Sequence of chain 1.A:
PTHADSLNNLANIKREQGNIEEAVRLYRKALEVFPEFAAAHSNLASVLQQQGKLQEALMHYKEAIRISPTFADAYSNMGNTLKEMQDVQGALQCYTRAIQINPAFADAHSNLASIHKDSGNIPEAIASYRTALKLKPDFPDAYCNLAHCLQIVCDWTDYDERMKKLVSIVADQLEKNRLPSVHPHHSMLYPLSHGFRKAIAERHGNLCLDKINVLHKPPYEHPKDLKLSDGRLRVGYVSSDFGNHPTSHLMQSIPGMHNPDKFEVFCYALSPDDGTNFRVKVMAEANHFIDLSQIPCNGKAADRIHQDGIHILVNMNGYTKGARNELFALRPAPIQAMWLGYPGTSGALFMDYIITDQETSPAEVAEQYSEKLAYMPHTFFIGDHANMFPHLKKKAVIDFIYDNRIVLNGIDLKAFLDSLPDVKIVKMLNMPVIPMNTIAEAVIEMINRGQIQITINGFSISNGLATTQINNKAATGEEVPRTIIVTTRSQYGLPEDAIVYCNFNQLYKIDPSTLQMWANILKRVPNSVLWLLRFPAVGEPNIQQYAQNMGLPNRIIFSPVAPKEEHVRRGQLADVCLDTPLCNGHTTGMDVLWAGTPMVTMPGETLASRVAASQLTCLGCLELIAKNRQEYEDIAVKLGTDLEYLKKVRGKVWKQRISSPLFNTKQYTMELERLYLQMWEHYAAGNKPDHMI

Sequence of chain 1.B:
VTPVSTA

Binding-site contacts:
Ligand atom PCW contacts residue LYS529 of chain 1.A at 3.6 Å.
Ligand atom O4 contacts residue ARG591 of chain 1.A at 3.1 Å (salt-bridge).
Ligand atom O2 contacts residue LYS585 of chain 1.A at 3.5 Å.
Ligand atom O4' contacts residue THR3 of chain 1.B at 3.4 Å.
Ligand atom OCU contacts residue GLN526 of chain 1.A at 2.8 Å (h-bond).
Ligand atom C2 contacts residue ALA583 of chain 1.A at 3.5 Å (hydrophobic).
Ligand atom O4 contacts residue VAL582 of chain 1.A at 3.5 Å.
Ligand atom C4 contacts residue HIS588 of chain 1.A at 3.4 Å.
Ligand atom CBG contacts residue SER6 of chain 1.B at 2.4 Å.
Ligand atom C5 contacts residue HIS588 of chain 1.A at 3.3 Å.
Ligand atom O3' contacts residue PRO246 of chain 1.A at 3.6 Å.
Ligand atom O2' contacts residue ASP612 of chain 1.A at 2.7 Å (salt-bridge).
Ligand atom O4 contacts residue LEU553 of chain 1.A at 3.5 Å.
Ligand atom N1 contacts residue HIS588 of chain 1.A at 3.5 Å.
Ligand atom N3 contacts residue HIS588 of chain 1.A at 3.2 Å.
Ligand atom OCV contacts residue THR609 of chain 1.A at 3.6 Å (h-bond).
Ligand atom C2' contacts residue ASP612 of chain 1.A at 3.5 Å.
Ligand atom C4 contacts residue VAL582 of chain 1.A at 3.6 Å (hydrophobic).
Ligand atom O2' contacts residue HIS588 of chain 1.A at 3.3 Å.
Ligand atom C4 contacts residue ALA583 of chain 1.A at 3.6 Å (hydrophobic).
Ligand atom O3' contacts residue LYS585 of chain 1.A at 3.0 Å (salt-bridge).
Ligand atom C2 contacts residue HIS588 of chain 1.A at 3.6 Å.
Ligand atom O2' contacts residue LYS585 of chain 1.A at 2.8 Å (salt-bridge).
Ligand atom CBH contacts residue SER6 of chain 1.B at 1.4 Å.
Ligand atom C4' contacts residue PRO4 of chain 1.B at 3.6 Å (hydrophobic).
Ligand atom O2 contacts residue ALA583 of chain 1.A at 3.4 Å (h-bond).
Ligand atom OCY contacts residue THR608 of chain 1.A at 3.2 Å (h-bond).
Ligand atom OCX contacts residue LYS529 of chain 1.A at 2.7 Å (salt-bridge).
Ligand atom OCT contacts residue SER6 of chain 1.B at 2.9 Å (h-bond).
Ligand atom OCY contacts residue LYS529 of chain 1.A at 3.6 Å (salt-bridge).
Ligand atom C6 contacts residue HIS588 of chain 1.A at 3.6 Å.
Ligand atom CBF contacts residue THR608 of chain 1.A at 3.4 Å.
Ligand atom N3 contacts residue ALA583 of chain 1.A at 2.7 Å (h-bond).
Ligand atom OCZ contacts residue HIS607 of chain 1.A at 3.6 Å.
Ligand atom O4 contacts residue ALA583 of chain 1.A at 2.9 Å (h-bond).
Ligand atom OCY contacts residue HIS607 of chain 1.A at 2.9 Å (h-bond).
Ligand atom OCZ contacts residue THR608 of chain 1.A at 3.1 Å (h-bond).
Ligand atom O5' contacts residue VAL5 of chain 1.B at 3.6 Å.
Ligand atom CBF contacts residue SER6 of chain 1.B at 3.0 Å.
Ligand atom OCY contacts residue THR609 of chain 1.A at 3.0 Å (h-bond).

This protein binds this small molecule.
Small molecule (SMILES): CCCOP(=O)(O)OP(=O)(O)OC[C@H]1O[C@@H](n2ccc(=O)[nH]c2=O)[C@H](O)[C@@H]1O